Sequence of chain 1.B:
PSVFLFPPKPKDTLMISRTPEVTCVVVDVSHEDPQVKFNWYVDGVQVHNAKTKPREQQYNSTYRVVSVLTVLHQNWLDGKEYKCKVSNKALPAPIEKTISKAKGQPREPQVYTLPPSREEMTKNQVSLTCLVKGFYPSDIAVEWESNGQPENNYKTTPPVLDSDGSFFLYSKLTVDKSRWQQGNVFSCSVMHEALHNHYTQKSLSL

This protein binds this small molecule.
Small molecule (SMILES): CC(=O)N[C@H]1[C@H](O[C@H]2[C@H](O)[C@@H](NC(C)=O)CO[C@@H]2CO[C@H]2O[C@@H](C)[C@@H](O)[C@@H](O)[C@@H]2O)O[C@H](CO)[C@@H](O[C@@H]2O[C@H](CO[C@H]3O[C@H](CO)[C@@H](O)[C@H](O)[C@@H]3O[C@@H]3O[C@H](CO)[C@@H](O[C@H]4O[C@H](CO)[C@H](O)[C@H](O)[C@H]4O)[C@H](O)[C@H]3NC(C)=O)[C@@H](O)[C@H](O[C@H]3O[C@H](CO)[C@@H](O)[C@H](O)[C@@H]3O[C@@H]3O[C@H](CO)[C@@H](O)[C@H](O)[C@H]3NC(C)=O)[C@@H]2O)[C@@H]1O

Binding-site contacts:
Ligand atom C6 contacts residue TYR72 of chain 1.B at 4.0 Å (hydrophobic).
Ligand atom C4 contacts residue NAG8 of chain 1.C at 2.9 Å.
Ligand atom C6 contacts residue NAG2 of chain 1.C at 3.8 Å.
Ligand atom C6 contacts residue GLU34 of chain 1.B at 3.5 Å.
Ligand atom C5 contacts residue PHE19 of chain 1.B at 3.4 Å (hydrophobic).
Ligand atom C5 contacts residue NAG8 of chain 1.C at 3.3 Å.
Ligand atom C6 contacts residue PHE19 of chain 1.B at 3.3 Å (hydrophobic).
Ligand atom C7 contacts residue ASP41 of chain 1.B at 3.5 Å.
Ligand atom O7 contacts residue ASN73 of chain 1.B at 3.8 Å.
Ligand atom O6 contacts residue NAG8 of chain 1.C at 3.2 Å (h-bond).
Ligand atom O6 contacts residue NAG1 of chain 1.C at 3.7 Å.
Ligand atom O4 contacts residue NAG1 of chain 1.C at 3.5 Å (h-bond).
Ligand atom C8 contacts residue ASP41 of chain 1.B at 2.9 Å.
Ligand atom O5 contacts residue THR36 of chain 1.B at 3.5 Å (h-bond).
Ligand atom O4 contacts residue NAG8 of chain 1.C at 3.4 Å.
Ligand atom O7 contacts residue ARG77 of chain 1.B at 2.6 Å (salt-bridge).
Ligand atom O6 contacts residue GLU34 of chain 1.B at 3.3 Å.
Ligand atom O4 contacts residue PHE17 of chain 1.B at 3.3 Å.
Ligand atom N2 contacts residue ASN73 of chain 1.B at 2.9 Å (h-bond).
Ligand atom C2 contacts residue ASP41 of chain 1.B at 3.8 Å.
Ligand atom O5 contacts residue PHE19 of chain 1.B at 3.4 Å.
Ligand atom C7 contacts residue ARG77 of chain 1.B at 3.7 Å.
Ligand atom N2 contacts residue ASP41 of chain 1.B at 3.1 Å (salt-bridge).
Ligand atom O5 contacts residue ASN73 of chain 1.B at 2.4 Å (h-bond).
Ligand atom O3 contacts residue ASP41 of chain 1.B at 3.2 Å (salt-bridge).
Ligand atom C1 contacts residue PHE17 of chain 1.B at 3.0 Å (hydrophobic).
Ligand atom C6 contacts residue NAG8 of chain 1.C at 3.6 Å.
Ligand atom C6 contacts residue THR36 of chain 1.B at 3.6 Å.
Ligand atom C1 contacts residue ASN73 of chain 1.B at 1.5 Å.
Ligand atom C3 contacts residue ASP41 of chain 1.B at 3.4 Å.
Ligand atom C2 contacts residue ASN73 of chain 1.B at 2.4 Å.
Ligand atom C4 contacts residue PHE17 of chain 1.B at 3.2 Å (hydrophobic).
Ligand atom C8 contacts residue ARG77 of chain 1.B at 4.0 Å.
Ligand atom C5 contacts residue ASN73 of chain 1.B at 3.7 Å.
Ligand atom C1 contacts residue PHE19 of chain 1.B at 3.9 Å (hydrophobic).
Ligand atom O4 contacts residue FUL9 of chain 1.C at 3.9 Å.
Ligand atom C2 contacts residue PHE17 of chain 1.B at 3.6 Å (hydrophobic).
Ligand atom C7 contacts residue ASN73 of chain 1.B at 3.8 Å.
Ligand atom C3 contacts residue ASN73 of chain 1.B at 3.8 Å.
Ligand atom C6 contacts residue NAG1 of chain 1.C at 3.8 Å.